Sequence of chain 1.OA:
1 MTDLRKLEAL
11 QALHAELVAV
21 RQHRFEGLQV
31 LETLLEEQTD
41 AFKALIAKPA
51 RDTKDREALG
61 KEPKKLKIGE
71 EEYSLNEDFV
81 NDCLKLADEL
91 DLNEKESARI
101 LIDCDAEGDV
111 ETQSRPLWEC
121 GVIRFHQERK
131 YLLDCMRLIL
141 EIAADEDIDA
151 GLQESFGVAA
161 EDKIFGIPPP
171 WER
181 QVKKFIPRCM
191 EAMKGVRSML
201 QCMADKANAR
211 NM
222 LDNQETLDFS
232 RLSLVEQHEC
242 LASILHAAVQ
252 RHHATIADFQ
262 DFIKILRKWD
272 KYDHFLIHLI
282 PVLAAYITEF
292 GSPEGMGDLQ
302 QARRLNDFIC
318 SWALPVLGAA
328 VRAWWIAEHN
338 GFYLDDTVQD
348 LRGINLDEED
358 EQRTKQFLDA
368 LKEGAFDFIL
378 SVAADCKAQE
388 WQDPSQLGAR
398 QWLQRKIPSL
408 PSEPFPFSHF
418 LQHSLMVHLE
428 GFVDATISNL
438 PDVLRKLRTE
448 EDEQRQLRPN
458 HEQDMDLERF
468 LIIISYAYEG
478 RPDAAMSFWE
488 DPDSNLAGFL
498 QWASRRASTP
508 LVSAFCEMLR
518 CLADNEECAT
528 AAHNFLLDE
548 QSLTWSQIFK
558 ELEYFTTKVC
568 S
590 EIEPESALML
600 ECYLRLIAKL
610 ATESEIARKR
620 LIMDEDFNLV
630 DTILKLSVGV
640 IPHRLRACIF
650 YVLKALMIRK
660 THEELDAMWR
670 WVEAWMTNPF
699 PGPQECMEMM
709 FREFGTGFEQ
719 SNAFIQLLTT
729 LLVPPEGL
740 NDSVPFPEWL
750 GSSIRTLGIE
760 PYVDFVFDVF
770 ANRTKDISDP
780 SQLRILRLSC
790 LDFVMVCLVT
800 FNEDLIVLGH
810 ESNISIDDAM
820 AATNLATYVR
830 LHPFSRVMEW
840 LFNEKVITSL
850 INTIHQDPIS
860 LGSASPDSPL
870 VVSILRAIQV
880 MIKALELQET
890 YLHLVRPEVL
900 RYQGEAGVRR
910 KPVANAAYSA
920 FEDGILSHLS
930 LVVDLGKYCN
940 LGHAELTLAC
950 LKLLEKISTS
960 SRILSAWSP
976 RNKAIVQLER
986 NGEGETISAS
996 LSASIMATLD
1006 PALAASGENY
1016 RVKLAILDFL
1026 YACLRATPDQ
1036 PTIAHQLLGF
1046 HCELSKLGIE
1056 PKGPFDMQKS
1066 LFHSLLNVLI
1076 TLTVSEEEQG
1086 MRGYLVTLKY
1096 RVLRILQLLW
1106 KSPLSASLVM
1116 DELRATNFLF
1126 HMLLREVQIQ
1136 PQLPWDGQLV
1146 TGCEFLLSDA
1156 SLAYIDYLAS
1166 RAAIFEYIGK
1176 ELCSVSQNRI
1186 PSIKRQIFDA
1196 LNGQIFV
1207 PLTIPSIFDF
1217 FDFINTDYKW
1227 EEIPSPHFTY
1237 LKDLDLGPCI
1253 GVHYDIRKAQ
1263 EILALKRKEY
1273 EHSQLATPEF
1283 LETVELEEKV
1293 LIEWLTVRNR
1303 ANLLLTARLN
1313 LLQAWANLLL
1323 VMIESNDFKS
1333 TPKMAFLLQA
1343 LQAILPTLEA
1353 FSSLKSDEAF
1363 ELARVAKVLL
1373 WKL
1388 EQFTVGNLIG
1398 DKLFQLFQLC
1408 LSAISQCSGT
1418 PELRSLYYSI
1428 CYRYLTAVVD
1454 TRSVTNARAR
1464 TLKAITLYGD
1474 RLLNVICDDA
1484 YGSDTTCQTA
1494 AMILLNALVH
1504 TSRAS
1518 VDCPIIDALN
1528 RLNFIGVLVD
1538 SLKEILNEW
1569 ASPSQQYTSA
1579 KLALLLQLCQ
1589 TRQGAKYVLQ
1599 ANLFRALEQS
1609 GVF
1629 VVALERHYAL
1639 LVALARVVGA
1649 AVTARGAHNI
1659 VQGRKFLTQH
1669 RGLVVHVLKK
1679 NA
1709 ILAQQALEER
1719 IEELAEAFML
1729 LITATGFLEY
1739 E

Binding-site contacts:
Ligand atom CA contacts residue HIS1126 of chain 1.OA at 4.3 Å.
Ligand atom CD1 contacts residue GLN1063 of chain 1.OA at 3.8 Å.
Ligand atom CE1 contacts residue THR1121 of chain 1.OA at 3.9 Å.
Ligand atom CB contacts residue GLN1063 of chain 1.OA at 4.5 Å.
Ligand atom CD1 contacts residue PHE1125 of chain 1.OA at 3.6 Å (hydrophobic).
Ligand atom C contacts residue HIS1126 of chain 1.OA at 4.0 Å.
Ligand atom CE2 contacts residue ASN1072 of chain 1.OA at 4.4 Å.
Ligand atom O contacts residue GLN1063 of chain 1.OA at 2.9 Å (h-bond).
Ligand atom CD2 contacts residue THR1121 of chain 1.OA at 4.0 Å.
Ligand atom CD2 contacts residue HIS1126 of chain 1.OA at 3.4 Å.
Ligand atom CD1 contacts residue ALA1120 of chain 1.OA at 4.3 Å (hydrophobic).
Ligand atom OH contacts residue HIS1068 of chain 1.OA at 3.8 Å.
Ligand atom CD2 contacts residue THR1121 of chain 1.OA at 4.3 Å.
Ligand atom CD2 contacts residue ALA1120 of chain 1.OA at 3.5 Å (hydrophobic).
Ligand atom CG contacts residue ALA1120 of chain 1.OA at 4.4 Å (hydrophobic).
Ligand atom CD2 contacts residue PHE1125 of chain 1.OA at 4.2 Å (hydrophobic).
Ligand atom CD1 contacts residue THR1121 of chain 1.OA at 3.0 Å.
Ligand atom CZ contacts residue GLN1063 of chain 1.OA at 4.1 Å.
Ligand atom OH contacts residue ASN1072 of chain 1.OA at 3.1 Å (h-bond).
Ligand atom CG2 contacts residue GLN1063 of chain 1.OA at 3.3 Å.
Ligand atom O contacts residue VAL1202 of chain 1.OA at 3.2 Å.
Ligand atom CA contacts residue GLN1063 of chain 1.OA at 4.3 Å.
Ligand atom CE2 contacts residue GLN1063 of chain 1.OA at 3.3 Å.
Ligand atom CZ contacts residue ASN1072 of chain 1.OA at 3.5 Å.
Ligand atom CG contacts residue HIS1126 of chain 1.OA at 4.3 Å.
Ligand atom OH contacts residue GLN1063 of chain 1.OA at 3.7 Å.
Ligand atom CE1 contacts residue ASN1072 of chain 1.OA at 3.3 Å.
Ligand atom SD contacts residue ASN1072 of chain 1.OA at 3.7 Å.
Ligand atom CB contacts residue THR1121 of chain 1.OA at 3.3 Å.
Ligand atom CG contacts residue ASN1072 of chain 1.OA at 4.2 Å.
Ligand atom CG contacts residue THR1121 of chain 1.OA at 3.3 Å.
Ligand atom C contacts residue GLN1063 of chain 1.OA at 3.9 Å.
Ligand atom CD1 contacts residue ASN1072 of chain 1.OA at 4.0 Å.
Ligand atom CD2 contacts residue LEU1129 of chain 1.OA at 4.2 Å (hydrophobic).
Ligand atom O contacts residue HIS1126 of chain 1.OA at 3.3 Å (h-bond).
Ligand atom CD1 contacts residue ASN1122 of chain 1.OA at 4.3 Å.
Ligand atom C contacts residue VAL1202 of chain 1.OA at 4.2 Å (hydrophobic).
Ligand atom CD2 contacts residue GLN1063 of chain 1.OA at 3.6 Å.
Ligand atom O contacts residue THR1121 of chain 1.OA at 4.0 Å.
Ligand atom CG contacts residue GLN1063 of chain 1.OA at 4.3 Å.

This small molecule binds to this protein.
Small molecule (SMILES): CC[C@H](C)[C@H](N)C(=O)N[C@@H](CC(C)C)C(=O)N1CCC[C@H]1C(=O)N[C@@H](CCSC)C(=O)N[C@@H](Cc1ccc(O)cc1)C(=O)N[C@@H](CCCCN)C(=O)N[C@@H](CC(C)C)C(=O)N[C@@H](CO)C(=O)N1CCC[C@H]1C=O